This protein binds this small molecule.
Small molecule (SMILES): OC[C@H]1O[C@H](O)[C@@H](O)[C@@H](O)[C@@H]1O

Sequence of chain 1.B:
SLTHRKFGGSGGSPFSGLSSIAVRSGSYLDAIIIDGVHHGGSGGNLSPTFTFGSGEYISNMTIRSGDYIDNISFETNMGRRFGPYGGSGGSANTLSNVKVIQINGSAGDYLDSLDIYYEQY

Binding-site contacts:
Ligand atom O2 contacts residue ASP68 of chain 1.B at 4.1 Å.
Ligand atom C2 contacts residue GLY67 of chain 1.B at 4.4 Å.
Ligand atom C6 contacts residue ASP68 of chain 1.B at 3.9 Å.
Ligand atom C5 contacts residue TYR29 of chain 1.B at 4.1 Å (hydrophobic).
Ligand atom C5 contacts residue ASP71 of chain 1.B at 3.9 Å.
Ligand atom C4 contacts residue GLY67 of chain 1.B at 4.4 Å.
Ligand atom C1 contacts residue GLY67 of chain 1.B at 4.5 Å.
Ligand atom O6 contacts residue GLY67 of chain 1.B at 3.2 Å (h-bond).
Ligand atom O6 contacts residue TYR69 of chain 1.B at 2.9 Å (h-bond).
Ligand atom O4 contacts residue TYR29 of chain 1.B at 3.7 Å.
Ligand atom C4 contacts residue GLY90 of chain 1.B at 4.3 Å.
Ligand atom O6 contacts residue ASP68 of chain 1.B at 3.1 Å (salt-bridge).
Ligand atom C3 contacts residue GLY91 of chain 1.B at 3.7 Å.
Ligand atom O6 contacts residue SER66 of chain 1.B at 4.2 Å.
Ligand atom O3 contacts residue GLY91 of chain 1.B at 2.8 Å (h-bond).
Ligand atom O4 contacts residue ASP71 of chain 1.B at 2.6 Å (salt-bridge).
Ligand atom O4 contacts residue GLY91 of chain 1.B at 3.4 Å (h-bond).
Ligand atom O3 contacts residue GLY90 of chain 1.B at 3.9 Å.
Ligand atom O4 contacts residue GLY90 of chain 1.B at 3.6 Å.
Ligand atom C4 contacts residue ASP71 of chain 1.B at 3.4 Å.
Ligand atom C5 contacts residue GLY67 of chain 1.B at 4.4 Å.
Ligand atom O2 contacts residue GLY91 of chain 1.B at 4.0 Å.
Ligand atom C6 contacts residue GLY67 of chain 1.B at 4.4 Å.
Ligand atom C6 contacts residue TYR69 of chain 1.B at 3.7 Å (hydrophobic).
Ligand atom O6 contacts residue ASP71 of chain 1.B at 2.7 Å (salt-bridge).
Ligand atom O5 contacts residue GLY67 of chain 1.B at 3.9 Å.
Ligand atom C5 contacts residue ASP68 of chain 1.B at 4.0 Å.
Ligand atom C1 contacts residue ASP68 of chain 1.B at 3.7 Å.
Ligand atom C6 contacts residue TYR29 of chain 1.B at 3.5 Å (hydrophobic).
Ligand atom O1 contacts residue ASP68 of chain 1.B at 3.8 Å.
Ligand atom C6 contacts residue ASP71 of chain 1.B at 3.4 Å.
Ligand atom O2 contacts residue GLY67 of chain 1.B at 3.4 Å.
Ligand atom O5 contacts residue ASP68 of chain 1.B at 3.0 Å (salt-bridge).
Ligand atom C4 contacts residue GLY91 of chain 1.B at 3.5 Å.
Ligand atom O5 contacts residue TYR69 of chain 1.B at 4.5 Å.